A small-molecule ligand and the protein it binds are described below.
Small molecule (SMILES): N[C@@H](CS)C(=O)O

Binding-site contacts:
Ligand atom SG contacts residue GLY240 of chain 5.C at 4.0 Å.
Ligand atom C contacts residue GLN155 of chain 4.A at 4.2 Å.
Ligand atom C contacts residue SER151 of chain 4.A at 3.9 Å.
Ligand atom SG contacts residue ALA241 of chain 5.C at 3.5 Å (h-bond).
Ligand atom CA contacts residue GLY1 of chain 5.E at 2.4 Å.
Ligand atom CB contacts residue GLY1 of chain 5.E at 3.1 Å.
Ligand atom C contacts residue TYR95 of chain 5.A at 4.5 Å (hydrophobic).
Ligand atom O contacts residue TYR152 of chain 4.A at 3.6 Å.
Ligand atom CB contacts residue MET78 of chain 5.A at 3.9 Å (hydrophobic).
Ligand atom CA contacts residue TYR152 of chain 4.A at 3.8 Å (hydrophobic).
Ligand atom SG contacts residue GLY1 of chain 5.E at 4.2 Å.
Ligand atom N contacts residue GLN238 of chain 5.C at 3.8 Å.
Ligand atom O contacts residue LEU75 of chain 5.A at 4.4 Å.
Ligand atom SG contacts residue MET78 of chain 5.A at 3.8 Å.
Ligand atom N contacts residue GLU239 of chain 5.C at 3.0 Å (salt-bridge).
Ligand atom N contacts residue TYR152 of chain 4.A at 3.5 Å.
Ligand atom C contacts residue GLY1 of chain 5.E at 1.3 Å.
Ligand atom CA contacts residue GLU239 of chain 5.C at 3.9 Å.
Ligand atom C contacts residue ASP150 of chain 4.A at 3.8 Å.
Ligand atom C contacts residue TYR152 of chain 4.A at 3.6 Å (hydrophobic).
Ligand atom C contacts residue MET78 of chain 5.A at 4.2 Å (hydrophobic).
Ligand atom N contacts residue ASP150 of chain 4.A at 4.4 Å.
Ligand atom O contacts residue GLY1 of chain 5.E at 2.2 Å (h-bond).
Ligand atom CB contacts residue GLU239 of chain 5.C at 4.0 Å.
Ligand atom CA contacts residue ASP150 of chain 4.A at 3.3 Å.
Ligand atom N contacts residue GLY1 of chain 5.E at 3.7 Å.
Ligand atom N contacts residue GLN155 of chain 4.A at 4.3 Å.
Ligand atom O contacts residue GLN155 of chain 4.A at 3.0 Å (h-bond).
Ligand atom SG contacts residue TYR95 of chain 5.A at 3.8 Å.
Ligand atom O contacts residue TYR95 of chain 5.A at 3.6 Å.
Ligand atom SG contacts residue GLU239 of chain 5.C at 4.3 Å.
Ligand atom CA contacts residue SER151 of chain 4.A at 4.0 Å.
Ligand atom CB contacts residue ASP150 of chain 4.A at 3.6 Å.

Sequence of chain 5.A:
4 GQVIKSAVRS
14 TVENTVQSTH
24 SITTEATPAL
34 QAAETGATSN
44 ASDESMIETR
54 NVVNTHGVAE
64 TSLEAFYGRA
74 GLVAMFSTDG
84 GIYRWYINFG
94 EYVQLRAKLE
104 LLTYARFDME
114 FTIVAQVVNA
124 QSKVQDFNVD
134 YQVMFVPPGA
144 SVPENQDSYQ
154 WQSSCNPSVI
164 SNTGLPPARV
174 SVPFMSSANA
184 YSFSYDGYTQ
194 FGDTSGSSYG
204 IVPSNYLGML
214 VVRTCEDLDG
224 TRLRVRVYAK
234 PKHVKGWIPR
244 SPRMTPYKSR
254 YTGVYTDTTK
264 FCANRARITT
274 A

Sequence of chain 5.C:
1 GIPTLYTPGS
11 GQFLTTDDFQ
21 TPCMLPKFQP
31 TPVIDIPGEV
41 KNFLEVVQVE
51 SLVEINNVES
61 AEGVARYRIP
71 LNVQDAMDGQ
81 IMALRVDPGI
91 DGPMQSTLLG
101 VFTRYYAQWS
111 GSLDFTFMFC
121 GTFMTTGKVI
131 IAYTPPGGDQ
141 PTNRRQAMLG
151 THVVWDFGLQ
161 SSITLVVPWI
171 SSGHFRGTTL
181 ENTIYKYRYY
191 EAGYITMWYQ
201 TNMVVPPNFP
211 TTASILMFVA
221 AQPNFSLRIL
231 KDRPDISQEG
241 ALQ

Sequence of chain 4.A:
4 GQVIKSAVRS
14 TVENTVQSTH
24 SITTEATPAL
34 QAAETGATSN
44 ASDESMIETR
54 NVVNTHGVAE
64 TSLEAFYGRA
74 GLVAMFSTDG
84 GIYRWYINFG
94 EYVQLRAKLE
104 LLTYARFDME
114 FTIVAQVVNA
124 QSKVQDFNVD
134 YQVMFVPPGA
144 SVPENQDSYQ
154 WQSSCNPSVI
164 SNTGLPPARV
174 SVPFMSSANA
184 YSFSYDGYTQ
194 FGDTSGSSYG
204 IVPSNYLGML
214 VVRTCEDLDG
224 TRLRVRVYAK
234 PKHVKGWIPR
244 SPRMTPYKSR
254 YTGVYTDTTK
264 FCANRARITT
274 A